Sequence of chain 1.A:
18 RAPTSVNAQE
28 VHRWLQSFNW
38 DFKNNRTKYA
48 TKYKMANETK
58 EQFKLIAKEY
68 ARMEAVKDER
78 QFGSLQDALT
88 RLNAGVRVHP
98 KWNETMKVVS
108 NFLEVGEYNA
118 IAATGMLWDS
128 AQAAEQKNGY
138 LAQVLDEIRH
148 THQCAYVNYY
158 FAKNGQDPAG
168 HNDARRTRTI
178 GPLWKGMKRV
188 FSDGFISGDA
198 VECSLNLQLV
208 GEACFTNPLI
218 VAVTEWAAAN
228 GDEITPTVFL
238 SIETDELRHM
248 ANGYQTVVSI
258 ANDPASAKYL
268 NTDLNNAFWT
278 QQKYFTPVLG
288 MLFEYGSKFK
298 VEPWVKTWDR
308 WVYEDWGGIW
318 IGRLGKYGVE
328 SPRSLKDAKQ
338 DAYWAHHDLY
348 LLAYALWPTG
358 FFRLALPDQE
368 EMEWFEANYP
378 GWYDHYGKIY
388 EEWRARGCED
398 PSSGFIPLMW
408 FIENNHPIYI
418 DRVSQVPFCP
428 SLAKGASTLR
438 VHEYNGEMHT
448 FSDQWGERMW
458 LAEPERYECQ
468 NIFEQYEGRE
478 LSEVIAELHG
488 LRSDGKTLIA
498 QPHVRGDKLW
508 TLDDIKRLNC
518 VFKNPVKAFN

A small-molecule ligand and the protein it binds are described below.
Small molecule (SMILES): OCCCCCCBr

Binding-site contacts:
Ligand atom BR1 contacts residue LEU405 of chain 1.A at 3.5 Å.
Ligand atom BR1 contacts residue CYS517 of chain 1.A at 4.0 Å.
Ligand atom BR1 contacts residue VAL518 of chain 1.A at 4.1 Å.
Ligand atom BR1 contacts residue BHL1 of chain 1.N at 1.9 Å.
Ligand atom BR1 contacts residue PHE519 of chain 1.A at 3.7 Å.